A small-molecule ligand and the protein it binds are described below.
Small molecule (SMILES): COc1cc(O)ccc1/C=C1\CCCN=C1c1cccnc1

Sequence of chain 1.E:
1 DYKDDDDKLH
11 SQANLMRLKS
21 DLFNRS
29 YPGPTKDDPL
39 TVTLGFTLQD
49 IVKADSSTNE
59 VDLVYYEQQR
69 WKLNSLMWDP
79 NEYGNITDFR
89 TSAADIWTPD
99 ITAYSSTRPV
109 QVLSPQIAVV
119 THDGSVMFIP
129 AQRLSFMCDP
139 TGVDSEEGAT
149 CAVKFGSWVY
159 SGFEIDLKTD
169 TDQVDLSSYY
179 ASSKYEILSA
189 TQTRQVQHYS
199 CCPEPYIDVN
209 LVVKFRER

Binding-site contacts:
Ligand atom C16 contacts residue ILE127 of chain 1.E at 3.7 Å (hydrophobic).
Ligand atom C5 contacts residue TYR64 of chain 1.E at 4.1 Å (hydrophobic).
Ligand atom C11 contacts residue TRP156 of chain 1.A at 3.7 Å (hydrophobic).
Ligand atom C6 contacts residue TYR197 of chain 1.A at 4.1 Å (hydrophobic).
Ligand atom C19 contacts residue TRP156 of chain 1.A at 3.1 Å (hydrophobic).
Ligand atom C19 contacts residue ILE127 of chain 1.E at 4.0 Å (hydrophobic).
Ligand atom C6 contacts residue SER176 of chain 1.E at 3.6 Å.
Ligand atom C5 contacts residue TYR197 of chain 1.A at 3.8 Å (hydrophobic).
Ligand atom O21 contacts residue TYR64 of chain 1.E at 3.8 Å.
Ligand atom C12 contacts residue TYR102 of chain 1.A at 3.8 Å (hydrophobic).
Ligand atom C9 contacts residue TRP156 of chain 1.A at 3.4 Å (hydrophobic).
Ligand atom C22 contacts residue ILE127 of chain 1.E at 3.7 Å (hydrophobic).
Ligand atom C2 contacts residue TYR64 of chain 1.E at 4.0 Å (hydrophobic).
Ligand atom C15 contacts residue ILE127 of chain 1.E at 4.2 Å (hydrophobic).
Ligand atom O20 contacts residue SER175 of chain 1.E at 3.1 Å (h-bond).
Ligand atom C12 contacts residue TYR64 of chain 1.E at 4.2 Å (hydrophobic).
Ligand atom C15 contacts residue TRP156 of chain 1.A at 3.8 Å (hydrophobic).
Ligand atom O20 contacts residue SER176 of chain 1.E at 3.0 Å (h-bond).
Ligand atom O20 contacts residue THR45 of chain 1.E at 3.6 Å.
Ligand atom C14 contacts residue TRP156 of chain 1.A at 3.1 Å (hydrophobic).
Ligand atom C11 contacts residue TYR102 of chain 1.A at 3.5 Å (hydrophobic).
Ligand atom C2 contacts residue ASP173 of chain 1.E at 3.4 Å.
Ligand atom N18 contacts residue VAL157 of chain 1.A at 4.0 Å.
Ligand atom O20 contacts residue ASP173 of chain 1.E at 2.7 Å (salt-bridge).
Ligand atom C22 contacts residue GLN66 of chain 1.E at 3.9 Å.
Ligand atom C12 contacts residue TRP156 of chain 1.A at 3.5 Å (hydrophobic).
Ligand atom N18 contacts residue ILE127 of chain 1.E at 3.7 Å.
Ligand atom C11 contacts residue SER155 of chain 1.A at 3.8 Å.
Ligand atom C1 contacts residue SER176 of chain 1.E at 3.5 Å.
Ligand atom N18 contacts residue TRP156 of chain 1.A at 3.7 Å.
Ligand atom C3 contacts residue TYR64 of chain 1.E at 3.6 Å (hydrophobic).
Ligand atom C2 contacts residue THR45 of chain 1.E at 3.5 Å.
Ligand atom N10 contacts residue TRP156 of chain 1.A at 2.8 Å (h-bond).
Ligand atom C4 contacts residue TYR64 of chain 1.E at 3.9 Å (hydrophobic).
Ligand atom C1 contacts residue ASP173 of chain 1.E at 3.5 Å.
Ligand atom C1 contacts residue THR45 of chain 1.E at 3.9 Å.
Ligand atom C13 contacts residue TYR64 of chain 1.E at 3.9 Å (hydrophobic).
Ligand atom C22 contacts residue THR45 of chain 1.E at 3.6 Å.
Ligand atom O21 contacts residue ILE127 of chain 1.E at 4.0 Å.
Ligand atom C17 contacts residue ILE127 of chain 1.E at 3.5 Å (hydrophobic).

Sequence of chain 1.A:
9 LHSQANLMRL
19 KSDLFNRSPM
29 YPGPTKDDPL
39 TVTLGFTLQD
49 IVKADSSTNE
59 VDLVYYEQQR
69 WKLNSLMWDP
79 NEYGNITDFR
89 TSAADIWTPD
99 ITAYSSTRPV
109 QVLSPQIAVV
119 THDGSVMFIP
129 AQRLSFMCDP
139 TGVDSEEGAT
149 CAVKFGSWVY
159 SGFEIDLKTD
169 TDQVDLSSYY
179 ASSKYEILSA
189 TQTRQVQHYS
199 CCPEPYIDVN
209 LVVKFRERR